Sequence of chain 1.B:
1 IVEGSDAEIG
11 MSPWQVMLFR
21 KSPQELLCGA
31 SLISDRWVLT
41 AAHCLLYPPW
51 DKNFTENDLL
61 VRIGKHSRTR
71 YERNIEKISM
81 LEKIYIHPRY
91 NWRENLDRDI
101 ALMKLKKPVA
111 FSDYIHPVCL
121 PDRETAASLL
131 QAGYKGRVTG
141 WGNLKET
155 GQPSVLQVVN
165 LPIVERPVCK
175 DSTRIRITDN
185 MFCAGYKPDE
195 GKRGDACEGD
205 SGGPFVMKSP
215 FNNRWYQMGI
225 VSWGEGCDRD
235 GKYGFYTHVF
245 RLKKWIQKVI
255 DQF

A protein and the small-molecule ligand that binds it are described below.
Small molecule (SMILES): N[C@H](Cc1ccccc1)C(=O)N1CCC[C@H]1C(=O)NCc1ccc(Br)s1

Binding-site contacts:
Ligand atom C contacts residue GLY228 of chain 1.B at 3.5 Å.
Ligand atom C4 contacts residue SER205 of chain 1.B at 3.1 Å.
Ligand atom C15 contacts residue ASN95 of chain 1.B at 3.9 Å.
Ligand atom C11 contacts residue TRP50 of chain 1.B at 3.7 Å (hydrophobic).
Ligand atom O1 contacts residue TRP227 of chain 1.B at 3.2 Å.
Ligand atom C1 contacts residue TRP227 of chain 1.B at 3.9 Å (hydrophobic).
Ligand atom C2 contacts residue LEU96 of chain 1.B at 3.9 Å (hydrophobic).
Ligand atom S contacts residue TRP227 of chain 1.B at 3.7 Å.
Ligand atom C17 contacts residue TYR47 of chain 1.B at 3.7 Å (hydrophobic).
Ligand atom C6 contacts residue GLY228 of chain 1.B at 4.0 Å.
Ligand atom C9 contacts residue HIS43 of chain 1.B at 3.6 Å.
Ligand atom C8 contacts residue TRP227 of chain 1.B at 3.8 Å (hydrophobic).
Ligand atom C10 contacts residue TRP50 of chain 1.B at 3.9 Å (hydrophobic).
Ligand atom C16 contacts residue GLU94 of chain 1.B at 3.5 Å.
Ligand atom C1 contacts residue GLY228 of chain 1.B at 3.7 Å.
Ligand atom C16 contacts residue ASN95 of chain 1.B at 3.9 Å.
Ligand atom S contacts residue VAL225 of chain 1.B at 3.7 Å.
Ligand atom N2 contacts residue SER205 of chain 1.B at 3.5 Å (h-bond).
Ligand atom C14 contacts residue TRP227 of chain 1.B at 3.7 Å (hydrophobic).
Ligand atom S contacts residue GLY228 of chain 1.B at 3.9 Å.
Ligand atom O1 contacts residue GLY228 of chain 1.B at 3.0 Å (h-bond).
Ligand atom C3 contacts residue SER226 of chain 1.B at 3.8 Å.
Ligand atom C8 contacts residue GLY228 of chain 1.B at 3.6 Å.
Ligand atom BR contacts residue ASP199 of chain 1.B at 3.0 Å.
Ligand atom C2 contacts residue SER226 of chain 1.B at 3.8 Å.
Ligand atom C6 contacts residue GLU202 of chain 1.B at 3.7 Å.
Ligand atom BR contacts residue GLY238 of chain 1.B at 3.9 Å.
Ligand atom N2 contacts residue TRP227 of chain 1.B at 3.7 Å.
Ligand atom N2 contacts residue HIS43 of chain 1.B at 3.6 Å.
Ligand atom C12 contacts residue GLY228 of chain 1.B at 3.8 Å.
Ligand atom C4 contacts residue SER226 of chain 1.B at 3.7 Å.
Ligand atom C7 contacts residue GLY230 of chain 1.B at 3.6 Å.
Ligand atom BR contacts residue ALA200 of chain 1.B at 3.4 Å.
Ligand atom C14 contacts residue ILE179 of chain 1.B at 3.7 Å (hydrophobic).
Ligand atom C7 contacts residue GLY228 of chain 1.B at 3.7 Å.
Ligand atom C9 contacts residue LEU96 of chain 1.B at 4.0 Å (hydrophobic).
Ligand atom N2 contacts residue SER226 of chain 1.B at 2.9 Å (h-bond).
Ligand atom C10 contacts residue TYR47 of chain 1.B at 3.6 Å (hydrophobic).
Ligand atom N contacts residue GLY228 of chain 1.B at 2.8 Å (h-bond).
Ligand atom O contacts residue GLU202 of chain 1.B at 3.9 Å.